A protein and the small-molecule ligand that binds it are described below.
Small molecule (SMILES): NCCCCCCCCCCCC(=O)O

Sequence of chain 9.A:
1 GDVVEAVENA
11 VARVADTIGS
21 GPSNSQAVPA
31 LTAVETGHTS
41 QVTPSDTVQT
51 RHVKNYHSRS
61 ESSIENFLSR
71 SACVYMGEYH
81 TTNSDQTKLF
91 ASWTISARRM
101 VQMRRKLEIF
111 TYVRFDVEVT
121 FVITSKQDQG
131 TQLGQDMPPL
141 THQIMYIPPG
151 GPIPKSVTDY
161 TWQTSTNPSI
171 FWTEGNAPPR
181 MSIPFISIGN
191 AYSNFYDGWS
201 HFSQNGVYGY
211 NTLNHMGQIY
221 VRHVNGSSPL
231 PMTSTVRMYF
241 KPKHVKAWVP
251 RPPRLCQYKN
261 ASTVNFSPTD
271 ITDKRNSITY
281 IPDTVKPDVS

Binding-site contacts:
Ligand atom N contacts residue MET181 of chain 9.A at 3.9 Å.
Ligand atom OXT contacts residue MET216 of chain 9.A at 4.2 Å.
Ligand atom C5 contacts residue ILE95 of chain 9.A at 3.8 Å (hydrophobic).
Ligand atom C contacts residue TYR192 of chain 9.A at 4.2 Å (hydrophobic).
Ligand atom C4 contacts residue ILE183 of chain 9.A at 4.2 Å (hydrophobic).
Ligand atom OXT contacts residue TYR210 of chain 9.A at 3.0 Å (h-bond).
Ligand atom C3 contacts residue ILE183 of chain 9.A at 3.7 Å (hydrophobic).
Ligand atom N contacts residue TYR146 of chain 9.A at 4.1 Å.
Ligand atom C7 contacts residue ILE95 of chain 9.A at 4.3 Å (hydrophobic).
Ligand atom C8 contacts residue MET216 of chain 9.A at 3.9 Å (hydrophobic).
Ligand atom C contacts residue TYR210 of chain 9.A at 4.1 Å (hydrophobic).
Ligand atom C1 contacts residue VAL119 of chain 9.A at 4.2 Å (hydrophobic).
Ligand atom C8 contacts residue TYR192 of chain 9.A at 3.6 Å (hydrophobic).
Ligand atom N contacts residue ILE219 of chain 9.A at 4.0 Å.
Ligand atom C6 contacts residue ILE95 of chain 9.A at 4.1 Å (hydrophobic).
Ligand atom C4 contacts residue ILE95 of chain 9.A at 4.0 Å (hydrophobic).
Ligand atom C10 contacts residue TYR192 of chain 9.A at 4.3 Å (hydrophobic).
Ligand atom C7 contacts residue VAL117 of chain 9.A at 4.3 Å (hydrophobic).
Ligand atom OXT contacts residue ASN194 of chain 9.A at 4.3 Å.
Ligand atom C2 contacts residue TYR146 of chain 9.A at 3.9 Å (hydrophobic).
Ligand atom C9 contacts residue PHE240 of chain 9.A at 4.1 Å (hydrophobic).
Ligand atom C2 contacts residue ILE183 of chain 9.A at 4.2 Å (hydrophobic).
Ligand atom CA2 contacts residue PHE115 of chain 9.A at 4.3 Å (hydrophobic).
Ligand atom C2 contacts residue ILE95 of chain 9.A at 3.8 Å (hydrophobic).
Ligand atom C7 contacts residue PHE240 of chain 9.A at 3.9 Å (hydrophobic).
Ligand atom C9 contacts residue PHE115 of chain 9.A at 4.1 Å (hydrophobic).
Ligand atom C6 contacts residue TYR192 of chain 9.A at 4.4 Å (hydrophobic).
Ligand atom C5 contacts residue ILE183 of chain 9.A at 4.4 Å (hydrophobic).
Ligand atom C5 contacts residue PHE240 of chain 9.A at 4.1 Å (hydrophobic).
Ligand atom O contacts residue VAL113 of chain 9.A at 4.0 Å.
Ligand atom C3 contacts residue ILE95 of chain 9.A at 4.2 Å (hydrophobic).
Ligand atom C10 contacts residue MET216 of chain 9.A at 3.6 Å (hydrophobic).
Ligand atom O contacts residue LEU107 of chain 9.A at 4.4 Å.
Ligand atom C7 contacts residue TYR192 of chain 9.A at 4.4 Å (hydrophobic).
Ligand atom C contacts residue ASN194 of chain 9.A at 4.0 Å.
Ligand atom C1 contacts residue ILE219 of chain 9.A at 4.1 Å (hydrophobic).
Ligand atom O contacts residue ASN194 of chain 9.A at 3.0 Å (h-bond).
Ligand atom O contacts residue TYR192 of chain 9.A at 3.9 Å.
Ligand atom C9 contacts residue TYR192 of chain 9.A at 4.1 Å (hydrophobic).
Ligand atom C1 contacts residue ILE183 of chain 9.A at 4.2 Å (hydrophobic).